Sequence of chain 1.A:
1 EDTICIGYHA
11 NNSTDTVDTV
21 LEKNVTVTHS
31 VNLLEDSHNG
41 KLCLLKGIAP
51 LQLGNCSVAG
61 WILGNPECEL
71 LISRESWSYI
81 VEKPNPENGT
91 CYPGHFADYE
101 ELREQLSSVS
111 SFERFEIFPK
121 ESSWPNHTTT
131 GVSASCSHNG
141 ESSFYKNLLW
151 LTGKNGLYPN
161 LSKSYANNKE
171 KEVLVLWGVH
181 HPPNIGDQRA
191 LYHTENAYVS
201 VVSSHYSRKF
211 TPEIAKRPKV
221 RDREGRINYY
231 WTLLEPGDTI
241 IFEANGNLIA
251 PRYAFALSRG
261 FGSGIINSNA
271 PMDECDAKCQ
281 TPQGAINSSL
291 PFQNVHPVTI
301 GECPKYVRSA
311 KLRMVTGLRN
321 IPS

Binding-site contacts:
Ligand atom O5 contacts residue ASN12 of chain 1.A at 2.4 Å (h-bond).
Ligand atom C2 contacts residue ASN12 of chain 1.A at 2.5 Å.
Ligand atom C4 contacts residue ASN12 of chain 1.A at 4.3 Å.
Ligand atom C8 contacts residue ASN12 of chain 1.A at 4.3 Å.
Ligand atom C7 contacts residue ASN12 of chain 1.A at 3.2 Å.
Ligand atom C3 contacts residue ASN12 of chain 1.A at 3.8 Å.
Ligand atom O7 contacts residue ASN12 of chain 1.A at 3.2 Å (h-bond).
Ligand atom C1 contacts residue ASN12 of chain 1.A at 1.4 Å.
Ligand atom C5 contacts residue ASN12 of chain 1.A at 3.7 Å.
Ligand atom N2 contacts residue ASN12 of chain 1.A at 2.8 Å (h-bond).

This small molecule binds to this protein.
Small molecule (SMILES): CC(=O)N[C@@H]1[C@@H](O)[C@H](O)[C@@H](CO)O[C@H]1O